Binding-site contacts:
Ligand atom CH2 contacts residue VAL23 of chain 1.J at 3.9 Å (hydrophobic).
Ligand atom NE1 contacts residue GLN49 of chain 1.J at 2.7 Å (h-bond).
Ligand atom CZ2 contacts residue CYS48 of chain 1.J at 3.8 Å (hydrophobic).
Ligand atom CZ3 contacts residue GLY25 of chain 1.J at 4.0 Å.
Ligand atom CE2 contacts residue CYS48 of chain 1.J at 3.8 Å (hydrophobic).
Ligand atom C contacts residue THR54 of chain 1.J at 3.7 Å.
Ligand atom CZ2 contacts residue ILE57 of chain 1.J at 4.0 Å (hydrophobic).
Ligand atom C contacts residue SER55 of chain 1.I at 3.5 Å.
Ligand atom CH2 contacts residue GLY25 of chain 1.J at 3.7 Å.
Ligand atom CB contacts residue SER55 of chain 1.I at 3.3 Å.
Ligand atom CZ3 contacts residue HIS36 of chain 1.J at 4.1 Å.
Ligand atom N contacts residue THR27 of chain 1.I at 2.8 Å (h-bond).
Ligand atom NE1 contacts residue CYS48 of chain 1.J at 3.5 Å.
Ligand atom OXT contacts residue THR54 of chain 1.J at 2.6 Å (h-bond).
Ligand atom CZ2 contacts residue THR54 of chain 1.J at 4.1 Å.
Ligand atom O contacts residue SER55 of chain 1.I at 2.7 Å (h-bond).
Ligand atom CD1 contacts residue SER55 of chain 1.I at 3.5 Å.
Ligand atom O contacts residue ARG28 of chain 1.I at 3.8 Å.
Ligand atom OXT contacts residue HIS53 of chain 1.J at 4.0 Å.
Ligand atom O contacts residue THR51 of chain 1.J at 3.0 Å (h-bond).
Ligand atom N contacts residue GLY29 of chain 1.I at 3.0 Å (h-bond).
Ligand atom O contacts residue GLY29 of chain 1.I at 3.5 Å (h-bond).
Ligand atom CB contacts residue THR27 of chain 1.I at 3.8 Å.
Ligand atom C contacts residue THR51 of chain 1.J at 3.1 Å.
Ligand atom N contacts residue ARG28 of chain 1.I at 4.0 Å.
Ligand atom CB contacts residue THR32 of chain 1.I at 3.9 Å.
Ligand atom N contacts residue SER55 of chain 1.I at 4.0 Å.
Ligand atom CA contacts residue THR27 of chain 1.I at 3.9 Å.
Ligand atom CD1 contacts residue GLN49 of chain 1.J at 3.2 Å.
Ligand atom CG contacts residue SER55 of chain 1.I at 3.9 Å.
Ligand atom CA contacts residue THR32 of chain 1.I at 3.4 Å.
Ligand atom CA contacts residue GLY29 of chain 1.I at 4.0 Å.
Ligand atom N contacts residue THR32 of chain 1.I at 2.9 Å (h-bond).
Ligand atom N contacts residue ASP31 of chain 1.I at 3.0 Å (salt-bridge).
Ligand atom C contacts residue GLY29 of chain 1.I at 4.0 Å.
Ligand atom CD1 contacts residue THR51 of chain 1.J at 4.0 Å.
Ligand atom OXT contacts residue THR51 of chain 1.J at 2.4 Å (h-bond).
Ligand atom CE2 contacts residue THR54 of chain 1.J at 4.0 Å.
Ligand atom CE2 contacts residue GLN49 of chain 1.J at 3.9 Å.
Ligand atom CA contacts residue SER55 of chain 1.I at 3.8 Å.

Sequence of chain 1.I:
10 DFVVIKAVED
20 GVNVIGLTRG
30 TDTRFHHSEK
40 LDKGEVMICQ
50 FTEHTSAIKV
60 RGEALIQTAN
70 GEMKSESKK

The small molecule below binds the protein below.
Small molecule (SMILES): N[C@@H](Cc1c[nH]c2ccccc12)C(=O)O

Sequence of chain 1.J:
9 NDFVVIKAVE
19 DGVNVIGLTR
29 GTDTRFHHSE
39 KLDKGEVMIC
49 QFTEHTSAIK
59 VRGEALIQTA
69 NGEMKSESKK